Binding-site contacts:
Ligand atom O2 contacts residue LYS92 of chain 1.E at 3.0 Å (salt-bridge).
Ligand atom O2 contacts residue ARG113 of chain 1.D at 3.9 Å.
Ligand atom O1P contacts residue SER89 of chain 1.E at 3.0 Å (h-bond).
Ligand atom O3P contacts residue THR63 of chain 1.D at 2.9 Å (h-bond).
Ligand atom O1 contacts residue THR65 of chain 1.D at 3.2 Å (h-bond).
Ligand atom C2 contacts residue MET274 of chain 1.D at 3.9 Å (hydrophobic).
Ligand atom O1P contacts residue ARG113 of chain 1.D at 2.7 Å (salt-bridge).
Ligand atom P contacts residue SER89 of chain 1.E at 3.7 Å.
Ligand atom C5 contacts residue MET274 of chain 1.D at 3.5 Å (hydrophobic).
Ligand atom O1 contacts residue HIS141 of chain 1.D at 3.2 Å (h-bond).
Ligand atom O1P contacts residue LYS92 of chain 1.E at 3.0 Å (salt-bridge).
Ligand atom P contacts residue ARG64 of chain 1.D at 3.8 Å.
Ligand atom O3P contacts residue SER89 of chain 1.E at 3.1 Å (h-bond).
Ligand atom O5 contacts residue ARG235 of chain 1.D at 2.8 Å (salt-bridge).
Ligand atom P contacts residue ARG113 of chain 1.D at 3.6 Å.
Ligand atom O2P contacts residue SER62 of chain 1.D at 2.7 Å (h-bond).
Ligand atom O3 contacts residue ARG174 of chain 1.D at 2.9 Å (salt-bridge).
Ligand atom C2 contacts residue THR175 of chain 1.D at 3.8 Å.
Ligand atom C1P contacts residue MET274 of chain 1.D at 3.4 Å (hydrophobic).
Ligand atom N2 contacts residue MET274 of chain 1.D at 3.0 Å (h-bond).
Ligand atom O4 contacts residue LYS92 of chain 1.E at 2.8 Å (salt-bridge).
Ligand atom O3 contacts residue THR175 of chain 1.D at 3.6 Å.
Ligand atom O3 contacts residue HIS141 of chain 1.D at 3.5 Å.
Ligand atom O2P contacts residue ARG113 of chain 1.D at 3.3 Å (salt-bridge).
Ligand atom C1 contacts residue MET274 of chain 1.D at 3.7 Å (hydrophobic).
Ligand atom P contacts residue THR63 of chain 1.D at 3.8 Å.
Ligand atom O2P contacts residue THR65 of chain 1.D at 2.5 Å (h-bond).
Ligand atom C4 contacts residue ARG174 of chain 1.D at 3.6 Å.
Ligand atom O3P contacts residue ARG64 of chain 1.D at 2.8 Å (salt-bridge).
Ligand atom C3 contacts residue MET274 of chain 1.D at 3.6 Å (hydrophobic).
Ligand atom C1P contacts residue ARG64 of chain 1.D at 3.5 Å.
Ligand atom O1P contacts residue SER62 of chain 1.D at 3.7 Å.
Ligand atom C5 contacts residue ARG235 of chain 1.D at 3.5 Å.
Ligand atom O4 contacts residue ARG235 of chain 1.D at 3.2 Å (salt-bridge).
Ligand atom O5 contacts residue GLN237 of chain 1.D at 3.4 Å (h-bond).
Ligand atom O2 contacts residue ARG174 of chain 1.D at 3.2 Å (salt-bridge).
Ligand atom O1 contacts residue ARG113 of chain 1.D at 3.1 Å (salt-bridge).
Ligand atom P contacts residue SER62 of chain 1.D at 3.6 Å.
Ligand atom O2P contacts residue ARG64 of chain 1.D at 3.7 Å.
Ligand atom O5 contacts residue MET274 of chain 1.D at 3.6 Å (h-bond).

Sequence of chain 1.E:
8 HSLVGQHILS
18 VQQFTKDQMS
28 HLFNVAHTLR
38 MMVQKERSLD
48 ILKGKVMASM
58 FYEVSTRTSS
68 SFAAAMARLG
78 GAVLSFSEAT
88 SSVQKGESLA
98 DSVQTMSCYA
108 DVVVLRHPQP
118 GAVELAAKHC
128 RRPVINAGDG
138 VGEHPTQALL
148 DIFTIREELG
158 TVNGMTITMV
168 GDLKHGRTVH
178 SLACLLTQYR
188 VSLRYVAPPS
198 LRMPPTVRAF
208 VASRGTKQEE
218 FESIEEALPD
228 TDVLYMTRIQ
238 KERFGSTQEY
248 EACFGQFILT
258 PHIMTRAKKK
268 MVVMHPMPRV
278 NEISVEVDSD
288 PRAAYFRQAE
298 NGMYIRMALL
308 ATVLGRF

Sequence of chain 1.D:
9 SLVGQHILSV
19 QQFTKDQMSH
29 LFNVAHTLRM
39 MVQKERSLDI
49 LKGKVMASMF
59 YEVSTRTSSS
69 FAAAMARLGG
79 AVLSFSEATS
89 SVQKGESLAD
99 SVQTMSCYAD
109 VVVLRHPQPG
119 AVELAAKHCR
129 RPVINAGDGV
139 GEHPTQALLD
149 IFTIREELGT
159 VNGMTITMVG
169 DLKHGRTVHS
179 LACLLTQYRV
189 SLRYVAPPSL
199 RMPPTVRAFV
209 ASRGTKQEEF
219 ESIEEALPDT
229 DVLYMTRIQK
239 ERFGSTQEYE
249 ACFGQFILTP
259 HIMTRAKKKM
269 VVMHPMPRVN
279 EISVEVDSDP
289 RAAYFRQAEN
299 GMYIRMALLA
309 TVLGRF

The protein below binds the small molecule below.
Small molecule (SMILES): O=C(O)C[C@H](NC(=O)CP(=O)(O)O)C(=O)O